This small molecule binds to this protein.
Small molecule (SMILES): O=C([O-])C(=O)[O-]

Sequence of chain 1.F:
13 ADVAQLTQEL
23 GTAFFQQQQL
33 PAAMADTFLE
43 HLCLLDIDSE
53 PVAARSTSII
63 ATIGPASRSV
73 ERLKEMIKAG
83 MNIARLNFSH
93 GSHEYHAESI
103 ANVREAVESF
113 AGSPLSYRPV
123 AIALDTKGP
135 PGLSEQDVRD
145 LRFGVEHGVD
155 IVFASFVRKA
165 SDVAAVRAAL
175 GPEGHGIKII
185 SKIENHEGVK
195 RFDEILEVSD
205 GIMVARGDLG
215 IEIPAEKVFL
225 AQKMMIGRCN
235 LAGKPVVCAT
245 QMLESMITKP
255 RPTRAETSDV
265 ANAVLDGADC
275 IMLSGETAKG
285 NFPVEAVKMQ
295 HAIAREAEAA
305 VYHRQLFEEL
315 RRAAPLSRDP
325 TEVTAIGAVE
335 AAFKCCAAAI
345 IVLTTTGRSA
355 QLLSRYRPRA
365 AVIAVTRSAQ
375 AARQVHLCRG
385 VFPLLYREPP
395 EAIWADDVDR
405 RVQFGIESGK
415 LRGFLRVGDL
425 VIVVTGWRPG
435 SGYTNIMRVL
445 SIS

Binding-site contacts:
Ligand atom O4 contacts residue LYS186 of chain 1.F at 3.8 Å.
Ligand atom C1 contacts residue ARG210 of chain 1.F at 4.3 Å.
Ligand atom C2 contacts residue GLU188 of chain 1.F at 3.8 Å.
Ligand atom O1 contacts residue ASP212 of chain 1.F at 2.9 Å (salt-bridge).
Ligand atom C1 contacts residue GLY211 of chain 1.F at 3.7 Å.
Ligand atom O2 contacts residue MG1 of chain 1.IA at 2.1 Å.
Ligand atom O3 contacts residue MG1 of chain 1.IA at 4.1 Å.
Ligand atom O3 contacts residue THR244 of chain 1.F at 2.6 Å (h-bond).
Ligand atom C2 contacts residue ALA209 of chain 1.F at 3.8 Å (hydrophobic).
Ligand atom O4 contacts residue MET276 of chain 1.F at 4.2 Å.
Ligand atom O4 contacts residue ALA209 of chain 1.F at 4.1 Å.
Ligand atom O1 contacts residue ALA209 of chain 1.F at 3.8 Å.
Ligand atom C2 contacts residue LYS186 of chain 1.F at 3.6 Å.
Ligand atom O2 contacts residue ALA209 of chain 1.F at 4.1 Å.
Ligand atom O4 contacts residue THR244 of chain 1.F at 3.5 Å (h-bond).
Ligand atom O3 contacts residue GLY211 of chain 1.F at 2.9 Å (h-bond).
Ligand atom C1 contacts residue ALA209 of chain 1.F at 3.6 Å (hydrophobic).
Ligand atom O4 contacts residue ARG87 of chain 1.F at 3.9 Å.
Ligand atom O2 contacts residue GLU188 of chain 1.F at 3.1 Å (salt-bridge).
Ligand atom O4 contacts residue MET207 of chain 1.F at 4.1 Å.
Ligand atom O4 contacts residue MG1 of chain 1.IA at 4.1 Å.
Ligand atom O1 contacts residue GLU188 of chain 1.F at 2.9 Å (salt-bridge).
Ligand atom O1 contacts residue MG1 of chain 1.IA at 2.1 Å.
Ligand atom O1 contacts residue GLY211 of chain 1.F at 3.7 Å.
Ligand atom O2 contacts residue ASP212 of chain 1.F at 4.1 Å.
Ligand atom C1 contacts residue MG1 of chain 1.IA at 2.9 Å.
Ligand atom C1 contacts residue THR244 of chain 1.F at 3.6 Å.
Ligand atom C1 contacts residue GLU188 of chain 1.F at 3.6 Å.
Ligand atom O3 contacts residue ALA209 of chain 1.F at 3.4 Å.
Ligand atom C1 contacts residue ASP212 of chain 1.F at 3.8 Å.
Ligand atom O3 contacts residue ARG210 of chain 1.F at 3.5 Å (salt-bridge).
Ligand atom O2 contacts residue LYS186 of chain 1.F at 2.8 Å (salt-bridge).
Ligand atom O3 contacts residue ASP212 of chain 1.F at 3.9 Å.
Ligand atom C2 contacts residue THR244 of chain 1.F at 4.0 Å.
Ligand atom C2 contacts residue MG1 of chain 1.IA at 2.9 Å.